Binding-site contacts:
Ligand atom O5' contacts residue ARG49 of chain 30.D at 3.6 Å (salt-bridge).
Ligand atom N6 contacts residue THR59 of chain 30.C at 2.9 Å (h-bond).
Ligand atom P contacts residue LYS89 of chain 30.D at 3.4 Å.
Ligand atom OP2 contacts residue LYS89 of chain 30.D at 3.5 Å (salt-bridge).
Ligand atom OP1 contacts residue LYS89 of chain 30.D at 3.3 Å (salt-bridge).
Ligand atom OP1 contacts residue ASN55 of chain 30.D at 3.4 Å (h-bond).
Ligand atom C5' contacts residue ARG49 of chain 30.D at 3.1 Å.
Ligand atom O3' contacts residue ARG49 of chain 30.D at 3.0 Å (salt-bridge).
Ligand atom OP2 contacts residue SER51 of chain 30.D at 3.5 Å (h-bond).
Ligand atom N7 contacts residue TYR85 of chain 30.C at 3.6 Å.
Ligand atom OP1 contacts residue LYS57 of chain 30.D at 2.8 Å.
Ligand atom C8 contacts residue TYR85 of chain 30.C at 3.7 Å (hydrophobic).
Ligand atom N7 contacts residue THR45 of chain 30.C at 2.5 Å (h-bond).
Ligand atom C2 contacts residue SER47 of chain 30.C at 3.2 Å.
Ligand atom OP2 contacts residue LYS57 of chain 30.D at 2.6 Å (salt-bridge).
Ligand atom P contacts residue ARG49 of chain 30.D at 3.2 Å.
Ligand atom C5 contacts residue THR45 of chain 30.C at 3.2 Å.
Ligand atom OP2 contacts residue LYS57 of chain 30.D at 3.2 Å (salt-bridge).
Ligand atom O5' contacts residue LYS57 of chain 30.D at 3.1 Å (salt-bridge).
Ligand atom P contacts residue SER51 of chain 30.D at 3.4 Å.
Ligand atom OP1 contacts residue ARG49 of chain 30.D at 2.5 Å (salt-bridge).
Ligand atom O3' contacts residue SER51 of chain 30.D at 3.4 Å.
Ligand atom P contacts residue LYS57 of chain 30.D at 3.2 Å.
Ligand atom N1 contacts residue SER47 of chain 30.C at 2.8 Å (h-bond).
Ligand atom OP2 contacts residue LYS89 of chain 30.D at 3.4 Å (salt-bridge).
Ligand atom OP1 contacts residue SER51 of chain 30.D at 2.8 Å (h-bond).
Ligand atom C8 contacts residue THR45 of chain 30.C at 3.6 Å.
Ligand atom C6 contacts residue THR45 of chain 30.C at 3.5 Å.
Ligand atom N1 contacts residue THR59 of chain 30.C at 3.5 Å.
Ligand atom OP2 contacts residue TYR85 of chain 30.C at 2.9 Å (h-bond).
Ligand atom N6 contacts residue THR91 of chain 30.D at 3.4 Å (h-bond).
Ligand atom OP2 contacts residue ASN55 of chain 30.D at 3.5 Å (h-bond).
Ligand atom C6 contacts residue TYR85 of chain 30.C at 3.7 Å (hydrophobic).
Ligand atom C5' contacts residue TYR85 of chain 30.C at 3.7 Å (hydrophobic).
Ligand atom O2' contacts residue GLU63 of chain 30.C at 3.6 Å.
Ligand atom OP1 contacts residue SER52 of chain 30.D at 2.9 Å (h-bond).
Ligand atom N7 contacts residue LYS61 of chain 30.C at 3.5 Å.
Ligand atom C5 contacts residue TYR85 of chain 30.C at 3.7 Å (hydrophobic).
Ligand atom N6 contacts residue THR45 of chain 30.C at 2.9 Å (h-bond).
Ligand atom OP2 contacts residue LYS43 of chain 30.C at 3.0 Å (salt-bridge).

Sequence of chain 30.D:
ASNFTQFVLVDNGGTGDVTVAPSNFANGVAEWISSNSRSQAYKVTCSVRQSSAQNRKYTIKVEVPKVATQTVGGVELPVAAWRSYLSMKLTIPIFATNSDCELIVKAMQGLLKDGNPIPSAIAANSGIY

This protein binds this small molecule.
Small molecule (SMILES): Nc1ccn([C@@H]2O[C@H](CO[P](=O)(O)O[C@H]3[C@@H](O)[C@H](n4cnc5c(N)ncnc54)O[C@@H]3CO[P](=O)(O)O[C@H]3[C@@H](O)[C@H](n4cnc5c(=O)nc(N)[nH]c54)O[C@@H]3CO[P](=O)(O)O[C@H]3[C@@H](O)[C@H](n4cnc5c(N)ncnc54)O[C@@H]3CO[P](=O)(O)O[C@H]3[C@@H](O)[C@H](n4cnc5c(N)ncnc54)O[C@@H]3CO[P](=O)(O)O[C@H]3[C@@H](O)[C@H](n4ccc(=O)[nH]c4=O)O[C@@H]3CO[P](=O)(O)O[C@H]3[C@@H](O)[C@H](n4ccc(N)nc4=O)O[C@@H]3CO[P](=O)(O)O[C@H]3[C@@H](O)[C@H](n4ccc(=O)[nH]c4=O)O[C@@H]3CO[P](=O)(O)O[C@H]3[C@@H](O)[C@H](n4cnc5c(=O)nc(N)[nH]c54)O[C@@H]3COPO)[C@@H](O)[C@H]2O)c(=O)n1

Sequence of chain 30.C:
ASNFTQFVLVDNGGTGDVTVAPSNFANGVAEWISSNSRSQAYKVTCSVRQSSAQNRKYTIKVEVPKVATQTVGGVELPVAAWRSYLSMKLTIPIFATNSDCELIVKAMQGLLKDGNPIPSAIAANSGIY